The small molecule below binds the protein below.
Small molecule (SMILES): COCCn1c(=S)[nH]c(=O)c2[nH]cnc21

Binding-site contacts:
Ligand atom C8 contacts residue PHE295 of chain 1.C at 4.1 Å (hydrophobic).
Ligand atom C8 contacts residue GLU130 of chain 1.C at 4.3 Å.
Ligand atom C14 contacts residue ARG127 of chain 1.C at 4.4 Å.
Ligand atom N5 contacts residue HEM1 of chain 1.G at 4.5 Å.
Ligand atom S12 contacts residue PHE295 of chain 1.C at 3.9 Å.
Ligand atom C14 contacts residue PHE101 of chain 1.A at 3.8 Å (hydrophobic).
Ligand atom O2 contacts residue GLU104 of chain 1.A at 4.5 Å.
Ligand atom N13 contacts residue PHE101 of chain 1.A at 4.2 Å.
Ligand atom N10 contacts residue HEM1 of chain 1.G at 3.4 Å.
Ligand atom C7 contacts residue ARG127 of chain 1.C at 4.0 Å.
Ligand atom S12 contacts residue HEM1 of chain 1.G at 2.1 Å.
Ligand atom O9 contacts residue PHE295 of chain 1.C at 4.1 Å.
Ligand atom N15 contacts residue PHE101 of chain 1.A at 4.0 Å.
Ligand atom O9 contacts residue GLU130 of chain 1.C at 3.3 Å.
Ligand atom O9 contacts residue PHE254 of chain 1.C at 4.0 Å.
Ligand atom C11 contacts residue HEM1 of chain 1.G at 3.2 Å.
Ligand atom C8 contacts residue ARG127 of chain 1.C at 4.0 Å.
Ligand atom N13 contacts residue ARG127 of chain 1.C at 3.5 Å.
Ligand atom C4 contacts residue GLU104 of chain 1.A at 3.7 Å.
Ligand atom C3 contacts residue GLU104 of chain 1.A at 3.4 Å.
Ligand atom C8 contacts residue PHE254 of chain 1.C at 4.4 Å (hydrophobic).
Ligand atom N10 contacts residue PHE295 of chain 1.C at 3.6 Å.
Ligand atom C1 contacts residue PHE295 of chain 1.C at 4.2 Å (hydrophobic).
Ligand atom O9 contacts residue ARG127 of chain 1.C at 3.6 Å.
Ligand atom C4 contacts residue HEM1 of chain 1.G at 4.3 Å.
Ligand atom C11 contacts residue PHE295 of chain 1.C at 3.9 Å (hydrophobic).

Sequence of chain 1.A:
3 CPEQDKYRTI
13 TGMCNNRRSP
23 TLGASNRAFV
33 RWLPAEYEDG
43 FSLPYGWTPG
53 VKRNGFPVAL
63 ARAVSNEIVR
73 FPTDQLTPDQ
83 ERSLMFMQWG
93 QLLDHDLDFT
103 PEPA

Sequence of chain 1.C:
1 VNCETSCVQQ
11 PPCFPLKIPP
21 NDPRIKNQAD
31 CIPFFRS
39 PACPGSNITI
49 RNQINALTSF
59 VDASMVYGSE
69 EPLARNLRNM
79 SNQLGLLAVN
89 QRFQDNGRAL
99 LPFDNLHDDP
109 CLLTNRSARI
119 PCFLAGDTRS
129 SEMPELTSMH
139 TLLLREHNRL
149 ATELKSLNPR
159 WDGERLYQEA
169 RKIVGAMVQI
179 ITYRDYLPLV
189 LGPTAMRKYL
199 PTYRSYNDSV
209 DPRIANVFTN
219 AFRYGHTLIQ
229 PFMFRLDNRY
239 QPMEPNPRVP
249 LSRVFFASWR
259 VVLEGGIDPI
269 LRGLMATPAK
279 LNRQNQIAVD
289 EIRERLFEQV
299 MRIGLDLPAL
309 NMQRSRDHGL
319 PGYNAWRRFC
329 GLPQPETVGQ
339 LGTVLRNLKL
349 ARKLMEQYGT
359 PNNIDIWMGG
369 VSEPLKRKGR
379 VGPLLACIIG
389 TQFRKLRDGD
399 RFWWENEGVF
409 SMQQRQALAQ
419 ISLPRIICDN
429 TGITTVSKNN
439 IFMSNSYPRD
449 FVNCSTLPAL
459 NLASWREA